This protein binds this small molecule.
Small molecule (SMILES): O=C(O)COP(=O)(O)O

Sequence of chain 1.A:
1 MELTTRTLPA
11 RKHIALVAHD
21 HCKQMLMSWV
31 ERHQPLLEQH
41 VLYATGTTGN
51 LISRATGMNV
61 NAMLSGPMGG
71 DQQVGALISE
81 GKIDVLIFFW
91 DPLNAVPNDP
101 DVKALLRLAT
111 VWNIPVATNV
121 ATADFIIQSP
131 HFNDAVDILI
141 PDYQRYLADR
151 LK

Sequence of chain 1.F:
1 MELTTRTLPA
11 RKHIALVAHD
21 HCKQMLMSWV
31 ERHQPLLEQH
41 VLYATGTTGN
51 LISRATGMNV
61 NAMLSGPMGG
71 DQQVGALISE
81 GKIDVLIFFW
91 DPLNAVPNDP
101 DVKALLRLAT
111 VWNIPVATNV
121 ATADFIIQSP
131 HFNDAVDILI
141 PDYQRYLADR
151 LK

Binding-site contacts:
Ligand atom O3P contacts residue THR47 of chain 1.A at 2.9 Å (h-bond).
Ligand atom C1 contacts residue HIS19 of chain 1.A at 3.7 Å.
Ligand atom C2 contacts residue GLY66 of chain 1.A at 4.0 Å.
Ligand atom O4P contacts residue LYS23 of chain 1.A at 2.8 Å (salt-bridge).
Ligand atom O2 contacts residue HIS19 of chain 1.A at 3.6 Å.
Ligand atom P contacts residue THR48 of chain 1.A at 3.9 Å.
Ligand atom O1 contacts residue ASN98 of chain 1.A at 3.4 Å (h-bond).
Ligand atom P contacts residue THR47 of chain 1.A at 3.5 Å.
Ligand atom C1 contacts residue GLY66 of chain 1.A at 3.6 Å.
Ligand atom P contacts residue ARG150 of chain 1.F at 4.0 Å.
Ligand atom O3P contacts residue SER65 of chain 1.A at 2.7 Å (h-bond).
Ligand atom O1 contacts residue GLY66 of chain 1.A at 3.6 Å.
Ligand atom C1 contacts residue ASP71 of chain 1.A at 3.8 Å.
Ligand atom P contacts residue SER65 of chain 1.A at 3.9 Å.
Ligand atom O1 contacts residue PRO67 of chain 1.A at 3.6 Å.
Ligand atom O2P contacts residue ALA18 of chain 1.A at 4.0 Å.
Ligand atom C1 contacts residue ASN98 of chain 1.A at 4.0 Å.
Ligand atom O3P contacts residue GLY46 of chain 1.A at 3.9 Å.
Ligand atom O2P contacts residue THR48 of chain 1.A at 2.8 Å (h-bond).
Ligand atom O4P contacts residue ALA18 of chain 1.A at 3.8 Å.
Ligand atom O1 contacts residue HIS19 of chain 1.A at 3.6 Å.
Ligand atom O4P contacts residue ASP20 of chain 1.A at 3.9 Å.
Ligand atom O4P contacts residue ARG150 of chain 1.F at 2.8 Å (salt-bridge).
Ligand atom O3P contacts residue GLY66 of chain 1.A at 3.3 Å (h-bond).
Ligand atom P contacts residue THR45 of chain 1.A at 3.6 Å.
Ligand atom O2 contacts residue ASP71 of chain 1.A at 2.8 Å (salt-bridge).
Ligand atom C2 contacts residue THR45 of chain 1.A at 3.5 Å.
Ligand atom O2 contacts residue ASN98 of chain 1.A at 3.9 Å.
Ligand atom P contacts residue LYS23 of chain 1.A at 4.0 Å.
Ligand atom O4P contacts residue THR47 of chain 1.A at 3.4 Å.
Ligand atom C2 contacts residue ALA18 of chain 1.A at 3.5 Å (hydrophobic).
Ligand atom P contacts residue GLY66 of chain 1.A at 3.9 Å.
Ligand atom O2 contacts residue VAL17 of chain 1.A at 3.5 Å.
Ligand atom O2P contacts residue THR47 of chain 1.A at 3.6 Å.
Ligand atom O2P contacts residue LYS23 of chain 1.A at 4.1 Å.
Ligand atom O2P contacts residue THR45 of chain 1.A at 2.6 Å (h-bond).
Ligand atom O2 contacts residue GLY66 of chain 1.A at 3.9 Å.
Ligand atom O1P contacts residue GLY66 of chain 1.A at 3.0 Å (h-bond).
Ligand atom C2 contacts residue VAL17 of chain 1.A at 3.8 Å (hydrophobic).
Ligand atom O1P contacts residue THR45 of chain 1.A at 3.4 Å (h-bond).